Sequence of chain 1.A:
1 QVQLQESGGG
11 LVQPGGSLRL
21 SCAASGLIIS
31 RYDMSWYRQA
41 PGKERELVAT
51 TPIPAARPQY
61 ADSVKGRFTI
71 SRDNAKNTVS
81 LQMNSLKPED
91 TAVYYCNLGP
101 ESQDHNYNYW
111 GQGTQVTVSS

A small-molecule ligand and the protein it binds are described below.
Small molecule (SMILES): CC(=O)N[C@@H]1[C@@H](O)[C@H](O)[C@@H](CO)O[C@H]1O

Binding-site contacts:
Ligand atom C4 contacts residue GLN1 of chain 1.A at 4.2 Å.
Ligand atom C7 contacts residue ASN277 of chain 1.D at 4.4 Å.
Ligand atom C7 contacts residue GLU278 of chain 1.D at 3.7 Å.
Ligand atom C1 contacts residue ASN279 of chain 1.D at 1.4 Å.
Ligand atom C4 contacts residue ASN279 of chain 1.D at 4.2 Å.
Ligand atom N2 contacts residue GLU278 of chain 1.D at 3.5 Å (salt-bridge).
Ligand atom O7 contacts residue GLU278 of chain 1.D at 3.2 Å (salt-bridge).
Ligand atom C6 contacts residue GLY26 of chain 1.A at 4.2 Å.
Ligand atom N2 contacts residue ASN279 of chain 1.D at 2.9 Å (h-bond).
Ligand atom O4 contacts residue GLN1 of chain 1.A at 4.1 Å.
Ligand atom O5 contacts residue ASN279 of chain 1.D at 2.4 Å (h-bond).
Ligand atom C3 contacts residue ASN279 of chain 1.D at 3.8 Å.
Ligand atom C5 contacts residue GLN1 of chain 1.A at 4.2 Å.
Ligand atom O7 contacts residue ASN277 of chain 1.D at 4.0 Å.
Ligand atom O6 contacts residue GLY26 of chain 1.A at 3.8 Å.
Ligand atom C2 contacts residue ASN279 of chain 1.D at 2.5 Å.
Ligand atom C5 contacts residue ASN279 of chain 1.D at 3.7 Å.
Ligand atom C8 contacts residue ASN279 of chain 1.D at 4.2 Å.
Ligand atom O5 contacts residue GLY26 of chain 1.A at 4.0 Å.
Ligand atom C7 contacts residue ASN279 of chain 1.D at 3.8 Å.
Ligand atom C3 contacts residue GLN1 of chain 1.A at 3.8 Å.

Sequence of chain 1.D:
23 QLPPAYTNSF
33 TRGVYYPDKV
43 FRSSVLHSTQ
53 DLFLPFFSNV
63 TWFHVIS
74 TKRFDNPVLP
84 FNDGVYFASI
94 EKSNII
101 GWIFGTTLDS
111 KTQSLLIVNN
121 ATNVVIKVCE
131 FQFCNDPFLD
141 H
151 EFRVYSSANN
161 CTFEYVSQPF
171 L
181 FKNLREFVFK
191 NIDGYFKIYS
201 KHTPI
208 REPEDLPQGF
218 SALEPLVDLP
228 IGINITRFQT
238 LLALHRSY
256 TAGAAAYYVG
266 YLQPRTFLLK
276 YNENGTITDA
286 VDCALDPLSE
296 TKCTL